Binding-site contacts:
Ligand atom HG contacts residue PRO137 of chain 1.A at 4.0 Å.
Ligand atom C4 contacts residue GLU204 of chain 1.A at 4.2 Å.
Ligand atom C7 contacts residue CYS205 of chain 1.A at 4.4 Å (hydrophobic).
Ligand atom C3 contacts residue PRO137 of chain 1.A at 4.0 Å (hydrophobic).
Ligand atom C7 contacts residue GLN135 of chain 1.A at 4.4 Å.
Ligand atom C7 contacts residue GLU204 of chain 1.A at 3.6 Å.
Ligand atom C3 contacts residue GLN135 of chain 1.A at 4.2 Å.
Ligand atom HG contacts residue CYS205 of chain 1.A at 2.3 Å.
Ligand atom HG contacts residue GLN135 of chain 1.A at 4.0 Å.
Ligand atom HG contacts residue GLU204 of chain 1.A at 3.3 Å.
Ligand atom HG contacts residue VAL134 of chain 1.A at 3.9 Å.
Ligand atom C6 contacts residue GLU204 of chain 1.A at 3.1 Å.
Ligand atom C5 contacts residue PRO137 of chain 1.A at 3.8 Å (hydrophobic).
Ligand atom C7 contacts residue PRO137 of chain 1.A at 3.5 Å (hydrophobic).
Ligand atom C4 contacts residue PRO137 of chain 1.A at 3.7 Å (hydrophobic).
Ligand atom C6 contacts residue GLN136 of chain 1.A at 4.2 Å.
Ligand atom C7 contacts residue GLN136 of chain 1.A at 3.6 Å.
Ligand atom C5 contacts residue GLN135 of chain 1.A at 3.5 Å.
Ligand atom C6 contacts residue PRO137 of chain 1.A at 3.5 Å (hydrophobic).
Ligand atom C5 contacts residue GLN136 of chain 1.A at 3.9 Å.
Ligand atom C2 contacts residue PRO137 of chain 1.A at 4.0 Å (hydrophobic).
Ligand atom HG contacts residue GLN136 of chain 1.A at 2.9 Å.

Sequence of chain 1.A:
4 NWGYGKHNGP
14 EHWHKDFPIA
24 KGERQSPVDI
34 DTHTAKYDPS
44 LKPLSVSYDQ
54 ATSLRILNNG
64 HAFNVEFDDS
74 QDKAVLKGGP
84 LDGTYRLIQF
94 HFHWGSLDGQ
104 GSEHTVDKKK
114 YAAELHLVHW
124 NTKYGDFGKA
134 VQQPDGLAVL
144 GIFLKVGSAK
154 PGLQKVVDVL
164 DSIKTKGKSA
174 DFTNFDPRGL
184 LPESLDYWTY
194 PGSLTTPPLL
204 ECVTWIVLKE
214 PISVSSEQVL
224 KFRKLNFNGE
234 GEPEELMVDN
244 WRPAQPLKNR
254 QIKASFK

A protein and the small-molecule ligand that binds it are described below.
Small molecule (SMILES): O=C(O)c1ccc([Hg]O)cc1